Sequence of chain 1.C:
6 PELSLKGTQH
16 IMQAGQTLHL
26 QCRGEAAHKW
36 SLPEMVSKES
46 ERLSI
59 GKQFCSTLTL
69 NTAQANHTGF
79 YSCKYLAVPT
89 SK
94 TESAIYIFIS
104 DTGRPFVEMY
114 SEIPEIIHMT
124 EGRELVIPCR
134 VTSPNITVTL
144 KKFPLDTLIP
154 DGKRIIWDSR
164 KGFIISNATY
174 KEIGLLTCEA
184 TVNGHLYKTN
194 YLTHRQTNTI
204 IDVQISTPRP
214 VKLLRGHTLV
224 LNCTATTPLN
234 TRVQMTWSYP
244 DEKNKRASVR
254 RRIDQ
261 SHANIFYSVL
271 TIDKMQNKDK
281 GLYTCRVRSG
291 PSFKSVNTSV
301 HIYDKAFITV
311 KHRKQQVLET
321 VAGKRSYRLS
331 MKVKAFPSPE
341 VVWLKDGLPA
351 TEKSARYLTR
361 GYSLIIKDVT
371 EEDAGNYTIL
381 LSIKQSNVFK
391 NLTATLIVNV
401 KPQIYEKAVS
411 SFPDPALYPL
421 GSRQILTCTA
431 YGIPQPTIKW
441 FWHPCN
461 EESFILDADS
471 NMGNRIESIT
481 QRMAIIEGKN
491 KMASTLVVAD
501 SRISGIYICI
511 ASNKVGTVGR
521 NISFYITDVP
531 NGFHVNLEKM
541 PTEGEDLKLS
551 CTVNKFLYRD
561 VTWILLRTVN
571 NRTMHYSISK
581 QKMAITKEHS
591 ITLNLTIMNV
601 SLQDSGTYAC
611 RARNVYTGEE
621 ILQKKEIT

Binding-site contacts:
Ligand atom C3 contacts residue ASN599 of chain 1.C at 3.9 Å.
Ligand atom C4 contacts residue ASN599 of chain 1.C at 4.2 Å.
Ligand atom C2 contacts residue ASN599 of chain 1.C at 2.6 Å.
Ligand atom C1 contacts residue ASN599 of chain 1.C at 1.4 Å.
Ligand atom O7 contacts residue ASP546 of chain 1.C at 3.6 Å (salt-bridge).
Ligand atom C7 contacts residue MET598 of chain 1.C at 3.8 Å (hydrophobic).
Ligand atom O5 contacts residue ASP546 of chain 1.C at 4.3 Å.
Ligand atom C8 contacts residue ASN599 of chain 1.C at 3.4 Å.
Ligand atom C8 contacts residue MET598 of chain 1.C at 3.7 Å (hydrophobic).
Ligand atom O5 contacts residue ASN599 of chain 1.C at 2.3 Å (h-bond).
Ligand atom C7 contacts residue ASN599 of chain 1.C at 3.0 Å.
Ligand atom O7 contacts residue MET598 of chain 1.C at 3.2 Å.
Ligand atom O7 contacts residue ASN599 of chain 1.C at 3.8 Å.
Ligand atom O5 contacts residue GLY544 of chain 1.C at 3.0 Å (h-bond).
Ligand atom C7 contacts residue ASP546 of chain 1.C at 4.3 Å.
Ligand atom N2 contacts residue ASN599 of chain 1.C at 2.4 Å (h-bond).
Ligand atom C1 contacts residue ASP546 of chain 1.C at 3.5 Å.
Ligand atom C5 contacts residue ASN599 of chain 1.C at 3.6 Å.
Ligand atom C5 contacts residue GLY544 of chain 1.C at 4.1 Å.
Ligand atom C1 contacts residue GLY544 of chain 1.C at 3.7 Å.
Ligand atom C6 contacts residue GLY544 of chain 1.C at 4.0 Å.

A small-molecule ligand and the protein it binds are described below.
Small molecule (SMILES): CC(=O)N[C@@H]1[C@@H](O)[C@H](O)[C@@H](CO)O[C@H]1O